A protein and the small-molecule ligand that binds it are described below.
Small molecule (SMILES): [H]/N=C1\N[C@H]2n3c(c(Br)c4ccccc43)C(=O)N3CCC[C@]23N1

Sequence of chain 1.Y:
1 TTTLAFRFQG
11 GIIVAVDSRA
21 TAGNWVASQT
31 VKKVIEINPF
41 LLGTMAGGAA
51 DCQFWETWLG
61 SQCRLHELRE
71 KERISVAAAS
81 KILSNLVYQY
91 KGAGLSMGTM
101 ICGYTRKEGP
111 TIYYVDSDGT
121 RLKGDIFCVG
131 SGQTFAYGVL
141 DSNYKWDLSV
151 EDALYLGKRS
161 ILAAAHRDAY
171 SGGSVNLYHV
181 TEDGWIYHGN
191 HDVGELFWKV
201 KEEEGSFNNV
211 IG

Binding-site contacts:
Ligand atom C3 contacts residue ALA27 of chain 1.Y at 4.2 Å (hydrophobic).
Ligand atom C10 contacts residue SER130 of chain 1.Z at 3.5 Å.
Ligand atom C4 contacts residue ALA27 of chain 1.Y at 4.0 Å (hydrophobic).
Ligand atom C18 contacts residue GLU134 of chain 1.Z at 3.8 Å.
Ligand atom C6 contacts residue ASP126 of chain 1.Z at 3.9 Å.
Ligand atom N22 contacts residue GLU134 of chain 1.Z at 2.8 Å (salt-bridge).
Ligand atom C10 contacts residue SER124 of chain 1.Z at 4.1 Å.
Ligand atom N17 contacts residue GLU132 of chain 1.Z at 4.2 Å.
Ligand atom C18 contacts residue SER124 of chain 1.Z at 3.4 Å.
Ligand atom C5 contacts residue ASP126 of chain 1.Z at 3.8 Å.
Ligand atom C23 contacts residue SER130 of chain 1.Z at 4.0 Å.
Ligand atom C20 contacts residue PHE125 of chain 1.Z at 4.2 Å (hydrophobic).
Ligand atom N12 contacts residue SER130 of chain 1.Z at 3.8 Å.
Ligand atom C13 contacts residue SER130 of chain 1.Z at 3.8 Å.
Ligand atom C16 contacts residue SER130 of chain 1.Z at 4.0 Å.
Ligand atom C13 contacts residue VAL31 of chain 1.Y at 4.0 Å (hydrophobic).
Ligand atom C18 contacts residue ARG137 of chain 1.Z at 4.3 Å.
Ligand atom C13 contacts residue ALA49 of chain 1.Y at 4.1 Å (hydrophobic).
Ligand atom N17 contacts residue GLU134 of chain 1.Z at 4.2 Å.
Ligand atom N14 contacts residue ASP126 of chain 1.Z at 3.8 Å.
Ligand atom C1 contacts residue PHE125 of chain 1.Z at 4.2 Å (hydrophobic).
Ligand atom O21 contacts residue ALA20 of chain 1.Y at 3.2 Å.
Ligand atom C11 contacts residue ALA20 of chain 1.Y at 4.0 Å (hydrophobic).
Ligand atom BR1 contacts residue THR21 of chain 1.Y at 3.7 Å.
Ligand atom C6 contacts residue PHE125 of chain 1.Z at 3.6 Å (hydrophobic).
Ligand atom C10 contacts residue GLU132 of chain 1.Z at 4.1 Å.
Ligand atom BR1 contacts residue ALA27 of chain 1.Y at 3.8 Å.
Ligand atom C20 contacts residue SER130 of chain 1.Z at 4.1 Å.
Ligand atom C1 contacts residue HIS108 of chain 1.Z at 3.6 Å.
Ligand atom N22 contacts residue ARG137 of chain 1.Z at 3.1 Å (salt-bridge).
Ligand atom C23 contacts residue TYR131 of chain 1.Z at 4.0 Å (hydrophobic).
Ligand atom C7 contacts residue ALA27 of chain 1.Y at 3.8 Å (hydrophobic).
Ligand atom C11 contacts residue SER130 of chain 1.Z at 4.2 Å.
Ligand atom N19 contacts residue SER124 of chain 1.Z at 3.1 Å (h-bond).
Ligand atom N22 contacts residue SER124 of chain 1.Z at 3.2 Å (h-bond).
Ligand atom BR1 contacts residue ALA20 of chain 1.Y at 4.2 Å.
Ligand atom C6 contacts residue HIS108 of chain 1.Z at 3.7 Å.
Ligand atom C20 contacts residue ASP126 of chain 1.Z at 3.9 Å.
Ligand atom C23 contacts residue GLU132 of chain 1.Z at 3.7 Å.
Ligand atom C10 contacts residue TYR131 of chain 1.Z at 3.7 Å (hydrophobic).

Sequence of chain 1.Z:
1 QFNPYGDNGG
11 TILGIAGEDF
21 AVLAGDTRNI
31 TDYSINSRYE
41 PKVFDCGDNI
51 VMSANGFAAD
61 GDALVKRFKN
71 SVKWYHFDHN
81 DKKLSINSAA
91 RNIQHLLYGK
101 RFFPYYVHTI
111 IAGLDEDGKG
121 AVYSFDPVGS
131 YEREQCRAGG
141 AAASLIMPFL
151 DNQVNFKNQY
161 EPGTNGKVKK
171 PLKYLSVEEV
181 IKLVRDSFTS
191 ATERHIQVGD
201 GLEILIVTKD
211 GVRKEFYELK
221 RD